Sequence of chain 11.A:
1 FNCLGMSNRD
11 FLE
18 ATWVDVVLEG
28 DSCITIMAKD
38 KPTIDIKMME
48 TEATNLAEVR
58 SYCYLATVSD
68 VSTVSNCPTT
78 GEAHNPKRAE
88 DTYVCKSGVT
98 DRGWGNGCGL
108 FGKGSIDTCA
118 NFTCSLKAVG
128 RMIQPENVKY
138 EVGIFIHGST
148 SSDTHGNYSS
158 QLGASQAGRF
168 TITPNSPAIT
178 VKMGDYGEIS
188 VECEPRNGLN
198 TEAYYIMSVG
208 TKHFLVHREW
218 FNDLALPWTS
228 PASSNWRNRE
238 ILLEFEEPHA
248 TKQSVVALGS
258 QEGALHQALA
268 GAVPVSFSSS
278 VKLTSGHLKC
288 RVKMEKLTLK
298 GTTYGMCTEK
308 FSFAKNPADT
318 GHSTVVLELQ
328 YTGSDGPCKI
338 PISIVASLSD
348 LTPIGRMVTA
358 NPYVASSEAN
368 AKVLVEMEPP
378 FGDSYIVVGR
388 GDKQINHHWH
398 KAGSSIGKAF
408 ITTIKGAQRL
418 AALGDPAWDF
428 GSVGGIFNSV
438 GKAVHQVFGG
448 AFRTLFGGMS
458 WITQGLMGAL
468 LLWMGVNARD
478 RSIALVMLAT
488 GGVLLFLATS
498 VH

This protein binds this small molecule.
Small molecule (SMILES): CC(=O)N[C@@H]1[C@@H](O)[C@H](O)[C@@H](CO)O[C@H]1O

Binding-site contacts:
Ligand atom N2 contacts residue ASN154 of chain 11.A at 2.9 Å (h-bond).
Ligand atom C4 contacts residue ASN154 of chain 11.A at 4.2 Å.
Ligand atom C1 contacts residue ASN154 of chain 11.A at 1.4 Å.
Ligand atom O7 contacts residue ASN154 of chain 11.A at 3.8 Å.
Ligand atom C2 contacts residue ASN154 of chain 11.A at 2.5 Å.
Ligand atom C1 contacts residue SER156 of chain 11.A at 4.3 Å.
Ligand atom C5 contacts residue ASN154 of chain 11.A at 3.7 Å.
Ligand atom O5 contacts residue ASN154 of chain 11.A at 2.4 Å (h-bond).
Ligand atom C3 contacts residue ASN154 of chain 11.A at 3.8 Å.
Ligand atom C8 contacts residue ASN154 of chain 11.A at 4.2 Å.
Ligand atom C7 contacts residue ASN154 of chain 11.A at 3.5 Å.